Binding-site contacts:
Ligand atom C29 contacts residue ALA31 of chain 1.A at 3.6 Å (hydrophobic).
Ligand atom C28 contacts residue ALA31 of chain 1.A at 3.6 Å (hydrophobic).
Ligand atom O53 contacts residue ASP145 of chain 1.A at 3.2 Å.
Ligand atom C28 contacts residue PHE80 of chain 1.A at 3.7 Å (hydrophobic).
Ligand atom C28 contacts residue LEU134 of chain 1.A at 3.8 Å (hydrophobic).
Ligand atom N55 contacts residue GLU81 of chain 1.A at 3.9 Å.
Ligand atom C31 contacts residue LEU134 of chain 1.A at 3.5 Å (hydrophobic).
Ligand atom C36 contacts residue ILE10 of chain 1.A at 3.6 Å (hydrophobic).
Ligand atom N55 contacts residue PHE82 of chain 1.A at 3.7 Å.
Ligand atom N1 contacts residue GLN131 of chain 1.A at 3.4 Å (h-bond).
Ligand atom C21 contacts residue ASP145 of chain 1.A at 3.8 Å.
Ligand atom C29 contacts residue LEU134 of chain 1.A at 3.5 Å (hydrophobic).
Ligand atom C41 contacts residue ASP86 of chain 1.A at 3.9 Å.
Ligand atom C21 contacts residue VAL18 of chain 1.A at 3.5 Å (hydrophobic).
Ligand atom C20 contacts residue GLY13 of chain 1.A at 3.7 Å.
Ligand atom C27 contacts residue PHE80 of chain 1.A at 3.5 Å (hydrophobic).
Ligand atom C28 contacts residue VAL64 of chain 1.A at 3.7 Å (hydrophobic).
Ligand atom C6 contacts residue GLU12 of chain 1.A at 3.7 Å.
Ligand atom C37 contacts residue LEU83 of chain 1.A at 3.5 Å (hydrophobic).
Ligand atom C37 contacts residue PHE82 of chain 1.A at 3.9 Å (hydrophobic).
Ligand atom N34 contacts residue LEU83 of chain 1.A at 2.6 Å (h-bond).
Ligand atom C20 contacts residue VAL18 of chain 1.A at 3.7 Å (hydrophobic).
Ligand atom C35 contacts residue LEU83 of chain 1.A at 3.7 Å (hydrophobic).
Ligand atom C9 contacts residue GLN131 of chain 1.A at 3.8 Å.
Ligand atom N34 contacts residue PHE82 of chain 1.A at 3.6 Å.
Ligand atom C40 contacts residue ASP86 of chain 1.A at 3.2 Å.
Ligand atom C31 contacts residue ALA31 of chain 1.A at 3.7 Å (hydrophobic).
Ligand atom O53 contacts residue LYS33 of chain 1.A at 3.5 Å (salt-bridge).
Ligand atom C39 contacts residue ASP86 of chain 1.A at 3.9 Å.
Ligand atom N1 contacts residue ASP86 of chain 1.A at 3.1 Å (salt-bridge).
Ligand atom C33 contacts residue ILE10 of chain 1.A at 3.8 Å (hydrophobic).
Ligand atom C39 contacts residue LYS89 of chain 1.A at 3.4 Å.
Ligand atom C10 contacts residue GLN131 of chain 1.A at 3.4 Å.
Ligand atom N55 contacts residue LEU83 of chain 1.A at 3.0 Å (h-bond).
Ligand atom C40 contacts residue LYS89 of chain 1.A at 3.4 Å.
Ligand atom C28 contacts residue GLU81 of chain 1.A at 3.8 Å.
Ligand atom N24 contacts residue VAL18 of chain 1.A at 3.6 Å.
Ligand atom O53 contacts residue VAL18 of chain 1.A at 3.9 Å.
Ligand atom N55 contacts residue LEU134 of chain 1.A at 3.7 Å.
Ligand atom O54 contacts residue ILE10 of chain 1.A at 3.3 Å.

The small molecule below binds the protein below.
Small molecule (SMILES): NCC1CCN(CC(=O)Nc2cccc3c2C(=O)c2c-3n[nH]c2C2CCCCC2)CC1

Sequence of chain 1.A:
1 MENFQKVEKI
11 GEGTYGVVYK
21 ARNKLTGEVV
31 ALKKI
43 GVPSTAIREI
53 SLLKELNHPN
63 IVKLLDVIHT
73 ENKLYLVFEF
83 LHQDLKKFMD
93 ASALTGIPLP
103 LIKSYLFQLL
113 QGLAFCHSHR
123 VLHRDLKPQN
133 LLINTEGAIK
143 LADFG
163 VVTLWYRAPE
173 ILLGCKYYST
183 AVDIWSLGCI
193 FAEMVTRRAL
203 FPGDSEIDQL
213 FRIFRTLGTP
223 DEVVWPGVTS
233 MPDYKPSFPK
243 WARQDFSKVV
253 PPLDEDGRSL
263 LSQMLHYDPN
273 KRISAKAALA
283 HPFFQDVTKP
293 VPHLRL